Binding-site contacts:
Ligand atom O28 contacts residue LYS61 of chain 1.A at 3.0 Å (salt-bridge).
Ligand atom C32 contacts residue GLU35 of chain 1.A at 3.5 Å.
Ligand atom O27 contacts residue GLY184 of chain 1.A at 3.1 Å.
Ligand atom C33 contacts residue MET188 of chain 1.A at 3.5 Å (hydrophobic).
Ligand atom C21 contacts residue LEU3 of chain 1.A at 3.5 Å (hydrophobic).
Ligand atom C45 contacts residue GLU107 of chain 1.A at 3.0 Å.
Ligand atom C04 contacts residue PHE186 of chain 1.A at 3.6 Å (hydrophobic).
Ligand atom C30 contacts residue LYS61 of chain 1.A at 3.4 Å.
Ligand atom C33 contacts residue PHE186 of chain 1.A at 3.6 Å (hydrophobic).
Ligand atom N14 contacts residue LEU3 of chain 1.A at 3.2 Å (h-bond).
Ligand atom C26 contacts residue ASP185 of chain 1.A at 3.4 Å.
Ligand atom N44 contacts residue MET109 of chain 1.A at 2.8 Å (h-bond).
Ligand atom N09 contacts residue GLU77 of chain 1.A at 3.0 Å (salt-bridge).
Ligand atom O27 contacts residue ASP185 of chain 1.A at 2.2 Å (salt-bridge).
Ligand atom C29 contacts residue GLY187 of chain 1.A at 3.4 Å.
Ligand atom C23 contacts residue LEU3 of chain 1.A at 3.6 Å (hydrophobic).
Ligand atom C31 contacts residue GLY39 of chain 1.A at 3.5 Å.
Ligand atom C29 contacts residue LYS61 of chain 1.A at 3.6 Å.
Ligand atom N44 contacts residue GLU107 of chain 1.A at 3.6 Å.
Ligand atom C34 contacts residue GLY34 of chain 1.A at 3.4 Å.
Ligand atom C22 contacts residue ASP185 of chain 1.A at 3.6 Å.
Ligand atom C31 contacts residue MET188 of chain 1.A at 3.5 Å (hydrophobic).
Ligand atom C03 contacts residue PHE186 of chain 1.A at 3.7 Å (hydrophobic).
Ligand atom C33 contacts residue VAL41 of chain 1.A at 3.6 Å (hydrophobic).
Ligand atom C30 contacts residue VAL41 of chain 1.A at 3.5 Å (hydrophobic).
Ligand atom C29 contacts residue MET188 of chain 1.A at 3.5 Å (hydrophobic).
Ligand atom C11 contacts residue GLU77 of chain 1.A at 3.1 Å.
Ligand atom N44 contacts residue TYR108 of chain 1.A at 3.5 Å.
Ligand atom C32 contacts residue VAL41 of chain 1.A at 3.6 Å (hydrophobic).
Ligand atom N36 contacts residue PHE186 of chain 1.A at 3.5 Å.
Ligand atom C15 contacts residue LEU3 of chain 1.A at 3.2 Å (hydrophobic).
Ligand atom C42 contacts residue MET109 of chain 1.A at 3.1 Å (hydrophobic).
Ligand atom C10 contacts residue GLU77 of chain 1.A at 3.4 Å.
Ligand atom C20 contacts residue GLY2 of chain 1.A at 3.5 Å.
Ligand atom C32 contacts residue GLY34 of chain 1.A at 3.5 Å.
Ligand atom C10 contacts residue ASP185 of chain 1.A at 3.3 Å.
Ligand atom C45 contacts residue ALA59 of chain 1.A at 3.4 Å (hydrophobic).
Ligand atom C08 contacts residue ASP185 of chain 1.A at 3.0 Å.
Ligand atom C31 contacts residue GLY36 of chain 1.A at 3.4 Å.
Ligand atom N09 contacts residue ASP185 of chain 1.A at 3.0 Å (salt-bridge).

Sequence of chain 1.A:
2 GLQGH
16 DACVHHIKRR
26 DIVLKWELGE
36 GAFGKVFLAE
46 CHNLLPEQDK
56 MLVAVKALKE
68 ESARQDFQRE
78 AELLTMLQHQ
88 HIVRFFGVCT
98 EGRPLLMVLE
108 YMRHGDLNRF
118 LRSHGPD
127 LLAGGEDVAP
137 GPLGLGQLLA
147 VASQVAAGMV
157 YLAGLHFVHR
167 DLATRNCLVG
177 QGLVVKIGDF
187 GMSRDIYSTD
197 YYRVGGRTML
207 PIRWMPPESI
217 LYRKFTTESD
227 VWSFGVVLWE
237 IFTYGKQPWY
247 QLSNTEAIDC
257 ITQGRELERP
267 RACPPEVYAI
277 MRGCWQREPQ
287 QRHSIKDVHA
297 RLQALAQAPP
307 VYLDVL

A protein and the small-molecule ligand that binds it are described below.
Small molecule (SMILES): Cc1c2cc(cc1C(=O)Nc1cc(CN3CCN(C)CC3)cc(C3CC3)c1)OCCCCCCCNC(=O)c1ccc3ncc(n3n1)C#C2